Binding-site contacts:
Ligand atom N08 contacts residue HEM1 of chain 1.C at 3.9 Å.
Ligand atom N22 contacts residue HEM1 of chain 1.C at 2.4 Å.
Ligand atom C01 contacts residue ILE281 of chain 1.A at 3.7 Å (hydrophobic).
Ligand atom C04 contacts residue PHE284 of chain 1.A at 4.4 Å (hydrophobic).
Ligand atom O15 contacts residue ARG192 of chain 1.A at 2.9 Å (salt-bridge).
Ligand atom C17 contacts residue ALA350 of chain 1.A at 4.4 Å (hydrophobic).
Ligand atom C18 contacts residue HEM1 of chain 1.C at 4.5 Å.
Ligand atom C13 contacts residue ILE349 of chain 1.A at 4.1 Å (hydrophobic).
Ligand atom C19 contacts residue THR289 of chain 1.A at 4.0 Å.
Ligand atom C12 contacts residue PHE195 of chain 1.A at 4.1 Å (hydrophobic).
Ligand atom C09 contacts residue HEM1 of chain 1.C at 4.3 Å.
Ligand atom C13 contacts residue LEU462 of chain 1.A at 4.5 Å (hydrophobic).
Ligand atom C01 contacts residue SER99 of chain 1.A at 3.2 Å.
Ligand atom C21 contacts residue HEM1 of chain 1.C at 3.1 Å.
Ligand atom N22 contacts residue THR289 of chain 1.A at 4.2 Å.
Ligand atom C06 contacts residue HEM1 of chain 1.C at 4.3 Å.
Ligand atom C02 contacts residue SER99 of chain 1.A at 3.7 Å.
Ligand atom C20 contacts residue ALA285 of chain 1.A at 3.3 Å (hydrophobic).
Ligand atom C18 contacts residue ALA285 of chain 1.A at 4.5 Å (hydrophobic).
Ligand atom C19 contacts residue ALA285 of chain 1.A at 4.2 Å (hydrophobic).
Ligand atom C03 contacts residue PHE284 of chain 1.A at 3.2 Å (hydrophobic).
Ligand atom C04 contacts residue ILE100 of chain 1.A at 4.4 Å (hydrophobic).
Ligand atom C11 contacts residue ALA350 of chain 1.A at 4.0 Å (hydrophobic).
Ligand atom C04 contacts residue SER99 of chain 1.A at 3.3 Å.
Ligand atom C23 contacts residue THR289 of chain 1.A at 3.7 Å.
Ligand atom O05 contacts residue SER99 of chain 1.A at 3.7 Å.
Ligand atom C02 contacts residue PHE284 of chain 1.A at 3.8 Å (hydrophobic).
Ligand atom C21 contacts residue ALA285 of chain 1.A at 3.3 Å (hydrophobic).
Ligand atom C18 contacts residue THR289 of chain 1.A at 3.6 Å.
Ligand atom C23 contacts residue ALA285 of chain 1.A at 4.3 Å (hydrophobic).
Ligand atom O15 contacts residue ILE349 of chain 1.A at 3.3 Å (h-bond).
Ligand atom C23 contacts residue HEM1 of chain 1.C at 3.2 Å.
Ligand atom C09 contacts residue ALA350 of chain 1.A at 4.3 Å (hydrophobic).
Ligand atom N22 contacts residue ALA285 of chain 1.A at 3.9 Å.
Ligand atom C17 contacts residue THR289 of chain 1.A at 3.9 Å.
Ligand atom C14 contacts residue ARG192 of chain 1.A at 4.0 Å.
Ligand atom O07 contacts residue ARG85 of chain 1.A at 3.6 Å.
Ligand atom C20 contacts residue PHE284 of chain 1.A at 4.3 Å (hydrophobic).
Ligand atom C14 contacts residue ILE349 of chain 1.A at 3.8 Å (hydrophobic).
Ligand atom C01 contacts residue PHE284 of chain 1.A at 3.5 Å (hydrophobic).

Sequence of chain 1.A:
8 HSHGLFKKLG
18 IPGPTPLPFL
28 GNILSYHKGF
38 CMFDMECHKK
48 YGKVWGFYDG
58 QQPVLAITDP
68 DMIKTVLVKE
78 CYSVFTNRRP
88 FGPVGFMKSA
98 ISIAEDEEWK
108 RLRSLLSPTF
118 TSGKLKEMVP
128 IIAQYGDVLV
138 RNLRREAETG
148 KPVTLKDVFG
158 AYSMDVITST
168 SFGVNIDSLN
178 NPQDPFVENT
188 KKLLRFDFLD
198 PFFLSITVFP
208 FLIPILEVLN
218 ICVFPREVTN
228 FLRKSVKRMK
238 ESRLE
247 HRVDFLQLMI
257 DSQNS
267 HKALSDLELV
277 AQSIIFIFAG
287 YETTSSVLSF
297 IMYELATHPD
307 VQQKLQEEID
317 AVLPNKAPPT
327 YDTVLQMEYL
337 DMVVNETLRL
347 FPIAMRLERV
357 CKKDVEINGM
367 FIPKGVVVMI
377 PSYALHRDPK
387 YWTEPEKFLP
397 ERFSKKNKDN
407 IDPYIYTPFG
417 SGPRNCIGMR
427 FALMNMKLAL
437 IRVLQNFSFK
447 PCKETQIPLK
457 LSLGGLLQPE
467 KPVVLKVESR

The protein below binds the small molecule below.
Small molecule (SMILES): CC(C)(C)OC(=O)NCCCCCC(=O)NCc1cccnc1